A protein and the small-molecule ligand that binds it are described below.
Small molecule (SMILES): CC[C@H](C)[C@H](NC(=O)[C@@H](N)CC(=O)O)C(=O)N[C@@H](CC(N)=O)C(=O)N[C@@H](Cc1ccccc1)C(=O)N[C@@H](CO)C(=O)N[C@@H](CO)C(=O)N[C@H](C=O)CC(C)C

Binding-site contacts:
Ligand atom O contacts residue ARG666 of chain 15.T at 3.1 Å (salt-bridge).
Ligand atom C contacts residue GLU911 of chain 15.T at 3.3 Å.
Ligand atom CD1 contacts residue SER21 of chain 15.U at 3.6 Å.
Ligand atom OD1 contacts residue ARG862 of chain 15.T at 3.1 Å.
Ligand atom N contacts residue ASN47 of chain 15.U at 3.8 Å.
Ligand atom O contacts residue ASN47 of chain 15.U at 3.3 Å (h-bond).
Ligand atom CD1 contacts residue ARG33 of chain 15.U at 3.8 Å.
Ligand atom N contacts residue PHE45 of chain 15.U at 3.4 Å (h-bond).
Ligand atom CA contacts residue PHE45 of chain 15.U at 3.6 Å (hydrophobic).
Ligand atom O contacts residue TYR636 of chain 15.T at 3.5 Å (h-bond).
Ligand atom CB contacts residue PHE45 of chain 15.U at 3.3 Å (hydrophobic).
Ligand atom O contacts residue GLY42 of chain 15.U at 2.9 Å (h-bond).
Ligand atom CA contacts residue GLU911 of chain 15.T at 3.8 Å.
Ligand atom CZ contacts residue ASN634 of chain 15.T at 3.8 Å.
Ligand atom CG2 contacts residue TYR636 of chain 15.T at 3.4 Å (hydrophobic).
Ligand atom CG2 contacts residue LEU637 of chain 15.T at 3.8 Å (hydrophobic).
Ligand atom C contacts residue GLY42 of chain 15.U at 3.5 Å.
Ligand atom O contacts residue TYR636 of chain 15.T at 3.1 Å (h-bond).
Ligand atom CD1 contacts residue ASN634 of chain 15.T at 3.6 Å.
Ligand atom CG1 contacts residue GLU911 of chain 15.T at 3.7 Å.
Ligand atom CA contacts residue GLY42 of chain 15.U at 3.6 Å.
Ligand atom CD1 contacts residue ALA20 of chain 15.U at 3.7 Å (hydrophobic).
Ligand atom O contacts residue ARG46 of chain 15.U at 3.5 Å (salt-bridge).
Ligand atom CZ contacts residue PHE633 of chain 15.T at 3.7 Å (hydrophobic).
Ligand atom CB contacts residue GLY42 of chain 15.U at 3.7 Å.
Ligand atom OD1 contacts residue ALA874 of chain 15.T at 3.7 Å.
Ligand atom OD1 contacts residue ALA762 of chain 15.T at 3.5 Å.
Ligand atom ND2 contacts residue ARG666 of chain 15.T at 3.4 Å (salt-bridge).
Ligand atom N contacts residue TYR636 of chain 15.T at 3.8 Å.
Ligand atom CB contacts residue GLY42 of chain 15.U at 3.5 Å.
Ligand atom N contacts residue GLY42 of chain 15.U at 3.2 Å (h-bond).
Ligand atom OD2 contacts residue PRO864 of chain 15.T at 3.7 Å.
Ligand atom CA contacts residue TYR636 of chain 15.T at 3.7 Å (hydrophobic).
Ligand atom O contacts residue GLU911 of chain 15.T at 3.1 Å (salt-bridge).
Ligand atom CA contacts residue ASN47 of chain 15.U at 3.8 Å.
Ligand atom CD1 contacts residue LEU637 of chain 15.T at 3.7 Å (hydrophobic).
Ligand atom OD2 contacts residue SER871 of chain 15.T at 3.2 Å (h-bond).
Ligand atom N contacts residue SER871 of chain 15.T at 3.5 Å (h-bond).
Ligand atom CE1 contacts residue ASN634 of chain 15.T at 3.4 Å.
Ligand atom N contacts residue ARG46 of chain 15.U at 3.5 Å (salt-bridge).

Sequence of chain 15.T:
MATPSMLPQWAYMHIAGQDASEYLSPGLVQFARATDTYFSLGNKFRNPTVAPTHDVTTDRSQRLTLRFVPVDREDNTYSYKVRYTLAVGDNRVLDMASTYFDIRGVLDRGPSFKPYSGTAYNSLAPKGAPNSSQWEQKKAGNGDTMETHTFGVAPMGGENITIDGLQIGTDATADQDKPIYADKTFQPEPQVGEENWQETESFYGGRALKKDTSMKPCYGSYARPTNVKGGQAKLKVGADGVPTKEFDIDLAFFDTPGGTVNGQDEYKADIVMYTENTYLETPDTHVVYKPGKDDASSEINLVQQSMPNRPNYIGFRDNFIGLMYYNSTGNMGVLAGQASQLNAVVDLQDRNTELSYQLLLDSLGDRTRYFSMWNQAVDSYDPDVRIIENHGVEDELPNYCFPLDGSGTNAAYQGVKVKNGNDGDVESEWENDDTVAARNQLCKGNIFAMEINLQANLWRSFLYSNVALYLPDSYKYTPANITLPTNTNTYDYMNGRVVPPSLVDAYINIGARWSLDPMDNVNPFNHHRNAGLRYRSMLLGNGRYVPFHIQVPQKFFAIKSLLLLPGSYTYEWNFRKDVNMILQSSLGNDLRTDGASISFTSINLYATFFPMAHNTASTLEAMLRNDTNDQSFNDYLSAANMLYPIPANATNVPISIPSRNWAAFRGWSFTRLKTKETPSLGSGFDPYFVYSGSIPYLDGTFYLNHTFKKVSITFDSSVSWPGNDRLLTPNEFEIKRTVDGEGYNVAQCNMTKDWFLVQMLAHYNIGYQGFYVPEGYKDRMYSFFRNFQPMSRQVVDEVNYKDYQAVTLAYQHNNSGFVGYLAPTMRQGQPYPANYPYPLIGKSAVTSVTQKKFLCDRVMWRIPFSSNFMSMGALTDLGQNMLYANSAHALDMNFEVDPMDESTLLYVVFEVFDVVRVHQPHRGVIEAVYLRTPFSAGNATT

Sequence of chain 15.U:
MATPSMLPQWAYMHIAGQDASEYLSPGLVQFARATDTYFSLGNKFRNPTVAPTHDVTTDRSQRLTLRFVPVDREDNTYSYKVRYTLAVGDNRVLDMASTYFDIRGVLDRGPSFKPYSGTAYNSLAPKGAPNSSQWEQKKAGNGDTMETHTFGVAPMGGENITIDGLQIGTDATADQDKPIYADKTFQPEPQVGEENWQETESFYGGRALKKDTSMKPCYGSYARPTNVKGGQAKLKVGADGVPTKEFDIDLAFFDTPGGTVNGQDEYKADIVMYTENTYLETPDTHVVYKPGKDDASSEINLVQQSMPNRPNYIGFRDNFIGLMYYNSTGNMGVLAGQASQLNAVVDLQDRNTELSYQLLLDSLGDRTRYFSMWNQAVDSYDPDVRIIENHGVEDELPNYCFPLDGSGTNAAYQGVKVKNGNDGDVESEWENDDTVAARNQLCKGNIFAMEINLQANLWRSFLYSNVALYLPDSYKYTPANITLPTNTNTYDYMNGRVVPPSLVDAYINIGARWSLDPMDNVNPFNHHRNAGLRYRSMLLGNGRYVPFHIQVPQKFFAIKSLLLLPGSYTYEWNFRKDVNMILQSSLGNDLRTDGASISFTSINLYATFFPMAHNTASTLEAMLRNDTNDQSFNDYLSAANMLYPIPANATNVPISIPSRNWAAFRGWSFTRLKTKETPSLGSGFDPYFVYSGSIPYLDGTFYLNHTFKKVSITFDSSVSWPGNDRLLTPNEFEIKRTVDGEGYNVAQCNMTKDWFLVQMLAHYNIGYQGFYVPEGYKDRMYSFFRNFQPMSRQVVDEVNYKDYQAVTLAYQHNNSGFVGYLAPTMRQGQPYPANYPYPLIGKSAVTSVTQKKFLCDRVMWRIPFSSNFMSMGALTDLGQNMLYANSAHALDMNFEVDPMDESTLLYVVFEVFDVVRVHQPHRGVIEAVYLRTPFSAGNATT